Sequence of chain 1.D:
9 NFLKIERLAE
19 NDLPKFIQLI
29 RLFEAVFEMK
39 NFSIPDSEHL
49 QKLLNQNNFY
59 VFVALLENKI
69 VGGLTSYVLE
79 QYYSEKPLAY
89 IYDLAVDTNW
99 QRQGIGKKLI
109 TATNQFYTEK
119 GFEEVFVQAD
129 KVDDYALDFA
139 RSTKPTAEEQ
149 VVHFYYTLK

Binding-site contacts:
Ligand atom N33 contacts residue GLU122 of chain 1.D at 3.1 Å (salt-bridge).
Ligand atom C61 contacts residue ASP91 of chain 1.C at 3.8 Å.
Ligand atom N33 contacts residue GLU121 of chain 1.D at 3.8 Å.
Ligand atom C22 contacts residue ASP128 of chain 1.C at 4.4 Å.
Ligand atom N12 contacts residue HIS151 of chain 1.C at 4.3 Å.
Ligand atom N12 contacts residue TYR153 of chain 1.C at 4.0 Å.
Ligand atom O23 contacts residue GLU122 of chain 1.D at 2.6 Å (salt-bridge).
Ligand atom C41 contacts residue ASP91 of chain 1.C at 3.8 Å.
Ligand atom C43 contacts residue GLU121 of chain 1.D at 3.8 Å.
Ligand atom O23 contacts residue TYR153 of chain 1.C at 3.8 Å.
Ligand atom C13 contacts residue GLU122 of chain 1.D at 4.3 Å.
Ligand atom N32 contacts residue ASP128 of chain 1.C at 2.4 Å (salt-bridge).
Ligand atom C83 contacts residue GLU121 of chain 1.D at 3.8 Å.
Ligand atom C22 contacts residue GLU147 of chain 1.D at 3.4 Å.
Ligand atom C93 contacts residue TYR153 of chain 1.C at 4.1 Å (hydrophobic).
Ligand atom C31 contacts residue PHE35 of chain 1.C at 3.3 Å (hydrophobic).
Ligand atom C41 contacts residue PHE35 of chain 1.C at 3.8 Å (hydrophobic).
Ligand atom C33 contacts residue GLU122 of chain 1.D at 3.6 Å.
Ligand atom C61 contacts residue TYR90 of chain 1.C at 4.1 Å (hydrophobic).
Ligand atom C23 contacts residue GLU122 of chain 1.D at 3.0 Å.
Ligand atom C12 contacts residue GLU147 of chain 1.D at 3.6 Å.
Ligand atom C32 contacts residue ASP128 of chain 1.C at 3.8 Å.
Ligand atom O43 contacts residue GLU122 of chain 1.D at 4.3 Å.
Ligand atom N12 contacts residue GLU147 of chain 1.D at 3.0 Å (salt-bridge).
Ligand atom C51 contacts residue ASP91 of chain 1.C at 4.0 Å.
Ligand atom N61 contacts residue ASP91 of chain 1.C at 2.6 Å (salt-bridge).
Ligand atom O43 contacts residue GLU121 of chain 1.D at 2.7 Å (salt-bridge).
Ligand atom C33 contacts residue GLU121 of chain 1.D at 4.4 Å.
Ligand atom N61 contacts residue TYR90 of chain 1.C at 3.0 Å (h-bond).
Ligand atom C93 contacts residue GLU122 of chain 1.D at 4.0 Å.

Sequence of chain 1.C:
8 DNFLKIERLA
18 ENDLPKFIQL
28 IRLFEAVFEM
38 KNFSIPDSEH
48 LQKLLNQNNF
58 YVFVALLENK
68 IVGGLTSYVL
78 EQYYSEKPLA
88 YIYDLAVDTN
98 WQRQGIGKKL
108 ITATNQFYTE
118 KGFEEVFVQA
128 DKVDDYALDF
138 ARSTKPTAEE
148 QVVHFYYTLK

The protein below binds the small molecule below.
Small molecule (SMILES): CN[C@@H]1[C@@H](O)[C@@H](O[C@@H]2[C@@H](O)[C@H](O[C@H]3OC(CN)=CC[C@H]3N)[C@@H](N)C[C@H]2N)OC[C@]1(C)O